Binding-site contacts:
Ligand atom CL4 contacts residue ALA166 of chain 1.A at 3.9 Å.
Ligand atom C10 contacts residue LYS135 of chain 1.A at 4.0 Å.
Ligand atom C2 contacts residue TYR131 of chain 1.A at 3.4 Å (hydrophobic).
Ligand atom C4 contacts residue LEU162 of chain 1.A at 4.3 Å (hydrophobic).
Ligand atom C12 contacts residue LYS135 of chain 1.A at 4.1 Å.
Ligand atom C4 contacts residue HIS288 of chain 1.A at 3.9 Å.
Ligand atom C11 contacts residue TYR131 of chain 1.A at 4.4 Å (hydrophobic).
Ligand atom C12 contacts residue LEU134 of chain 1.A at 4.4 Å (hydrophobic).
Ligand atom CL2 contacts residue HIS288 of chain 1.A at 3.8 Å.
Ligand atom C11 contacts residue LYS135 of chain 1.A at 3.5 Å.
Ligand atom C5 contacts residue LEU162 of chain 1.A at 3.9 Å (hydrophobic).
Ligand atom C6 contacts residue TYR131 of chain 1.A at 4.1 Å (hydrophobic).
Ligand atom C7 contacts residue ALA166 of chain 1.A at 4.3 Å (hydrophobic).
Ligand atom CL4 contacts residue LEU162 of chain 1.A at 3.3 Å.
Ligand atom C9 contacts residue TYR131 of chain 1.A at 4.1 Å (hydrophobic).
Ligand atom C5 contacts residue TYR131 of chain 1.A at 4.5 Å (hydrophobic).
Ligand atom C1 contacts residue HIS288 of chain 1.A at 1.4 Å.
Ligand atom C10 contacts residue TYR131 of chain 1.A at 3.9 Å (hydrophobic).
Ligand atom CL4 contacts residue LYS165 of chain 1.A at 3.5 Å.
Ligand atom O2 contacts residue LEU140 of chain 1.A at 3.8 Å.
Ligand atom C5 contacts residue LYS165 of chain 1.A at 4.3 Å.
Ligand atom C2 contacts residue HIS288 of chain 1.A at 2.8 Å.
Ligand atom C10 contacts residue LEU134 of chain 1.A at 4.4 Å (hydrophobic).
Ligand atom C5 contacts residue MET292 of chain 1.A at 3.8 Å (hydrophobic).
Ligand atom CL2 contacts residue TYR131 of chain 1.A at 3.2 Å.
Ligand atom C1 contacts residue TYR131 of chain 1.A at 3.4 Å (hydrophobic).
Ligand atom C5 contacts residue HIS288 of chain 1.A at 3.1 Å.
Ligand atom C6 contacts residue MET292 of chain 1.A at 3.5 Å (hydrophobic).
Ligand atom C12 contacts residue ALA166 of chain 1.A at 4.4 Å (hydrophobic).
Ligand atom C3 contacts residue TYR131 of chain 1.A at 4.3 Å (hydrophobic).
Ligand atom C13 contacts residue ALA166 of chain 1.A at 4.0 Å (hydrophobic).
Ligand atom C11 contacts residue LEU140 of chain 1.A at 4.2 Å (hydrophobic).
Ligand atom C11 contacts residue LEU134 of chain 1.A at 3.7 Å (hydrophobic).
Ligand atom C3 contacts residue HIS288 of chain 1.A at 3.8 Å.
Ligand atom C6 contacts residue HIS288 of chain 1.A at 1.7 Å.
Ligand atom C12 contacts residue LEU140 of chain 1.A at 4.1 Å (hydrophobic).

The small molecule below binds the protein below.
Small molecule (SMILES): O=C(O)Cc1ccccc1Nc1c(Cl)cccc1Cl

Sequence of chain 1.A:
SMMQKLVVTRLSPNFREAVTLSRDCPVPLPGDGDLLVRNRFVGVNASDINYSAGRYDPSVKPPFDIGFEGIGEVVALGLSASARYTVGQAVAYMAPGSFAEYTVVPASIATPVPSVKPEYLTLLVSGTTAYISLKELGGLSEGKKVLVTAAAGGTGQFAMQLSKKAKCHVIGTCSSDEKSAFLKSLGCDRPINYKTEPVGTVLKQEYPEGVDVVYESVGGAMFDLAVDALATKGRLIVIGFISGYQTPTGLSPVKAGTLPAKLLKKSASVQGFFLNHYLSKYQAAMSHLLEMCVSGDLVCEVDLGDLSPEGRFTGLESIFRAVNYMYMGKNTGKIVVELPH